A small-molecule ligand and the protein it binds are described below.
Small molecule (SMILES): CC(=O)N[C@@H]1[C@@H](O)[C@H](O)[C@@H](CO)O[C@H]1O

Sequence of chain 2.D:
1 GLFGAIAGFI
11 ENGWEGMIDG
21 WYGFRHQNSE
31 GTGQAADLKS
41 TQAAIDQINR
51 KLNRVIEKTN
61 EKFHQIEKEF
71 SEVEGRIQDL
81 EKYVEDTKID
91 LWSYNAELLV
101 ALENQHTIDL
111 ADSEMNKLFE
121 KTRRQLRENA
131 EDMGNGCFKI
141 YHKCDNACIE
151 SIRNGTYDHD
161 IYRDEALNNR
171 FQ

Binding-site contacts:
Ligand atom C4 contacts residue ASN154 of chain 2.D at 4.3 Å.
Ligand atom O5 contacts residue THR156 of chain 2.D at 4.2 Å.
Ligand atom O5 contacts residue SER151 of chain 2.D at 3.4 Å (h-bond).
Ligand atom C1 contacts residue ASN154 of chain 2.D at 1.5 Å.
Ligand atom O5 contacts residue ALA147 of chain 2.D at 4.3 Å.
Ligand atom C3 contacts residue ASN154 of chain 2.D at 3.8 Å.
Ligand atom C5 contacts residue SER151 of chain 2.D at 4.3 Å.
Ligand atom N2 contacts residue ASN154 of chain 2.D at 2.9 Å (h-bond).
Ligand atom O6 contacts residue SER151 of chain 2.D at 4.5 Å.
Ligand atom O5 contacts residue GLU150 of chain 2.D at 3.3 Å.
Ligand atom O6 contacts residue ALA147 of chain 2.D at 3.4 Å (h-bond).
Ligand atom C7 contacts residue ASN154 of chain 2.D at 3.3 Å.
Ligand atom N2 contacts residue THR156 of chain 2.D at 4.0 Å.
Ligand atom C6 contacts residue SER151 of chain 2.D at 4.3 Å.
Ligand atom C5 contacts residue GLU150 of chain 2.D at 4.5 Å.
Ligand atom O7 contacts residue ASN154 of chain 2.D at 3.1 Å (h-bond).
Ligand atom C1 contacts residue GLU150 of chain 2.D at 3.9 Å.
Ligand atom C5 contacts residue THR156 of chain 2.D at 4.4 Å.
Ligand atom C2 contacts residue THR156 of chain 2.D at 4.3 Å.
Ligand atom C8 contacts residue ASN154 of chain 2.D at 4.1 Å.
Ligand atom C5 contacts residue ASN154 of chain 2.D at 3.7 Å.
Ligand atom C5 contacts residue ALA147 of chain 2.D at 4.5 Å (hydrophobic).
Ligand atom C1 contacts residue SER151 of chain 2.D at 3.6 Å.
Ligand atom C6 contacts residue ALA147 of chain 2.D at 3.5 Å (hydrophobic).
Ligand atom O6 contacts residue GLU150 of chain 2.D at 3.5 Å.
Ligand atom C1 contacts residue THR156 of chain 2.D at 3.5 Å.
Ligand atom C6 contacts residue GLU150 of chain 2.D at 4.4 Å.
Ligand atom C2 contacts residue ASN154 of chain 2.D at 2.5 Å.
Ligand atom O5 contacts residue ASN154 of chain 2.D at 2.4 Å (h-bond).